Binding-site contacts:
Ligand atom C22 contacts residue PHE128 of chain 1.G at 3.5 Å (hydrophobic).
Ligand atom CL35 contacts residue PHE26 of chain 1.G at 3.5 Å.
Ligand atom C25 contacts residue LEU237 of chain 1.G at 3.6 Å (hydrophobic).
Ligand atom C32 contacts residue PHE55 of chain 1.G at 3.9 Å (hydrophobic).
Ligand atom CL35 contacts residue LEU100 of chain 1.G at 3.7 Å.
Ligand atom O21 contacts residue PHE128 of chain 1.G at 4.0 Å.
Ligand atom CL25 contacts residue LEU230 of chain 1.G at 3.8 Å.
Ligand atom C27 contacts residue TYR220 of chain 1.G at 3.7 Å (hydrophobic).
Ligand atom C24 contacts residue ASN59 of chain 1.G at 3.6 Å.
Ligand atom C1 contacts residue PHE132 of chain 1.G at 3.7 Å (hydrophobic).
Ligand atom CL35 contacts residue TYR118 of chain 1.G at 3.6 Å.
Ligand atom C36 contacts residue PHE111 of chain 1.G at 3.8 Å (hydrophobic).
Ligand atom N33 contacts residue PHE55 of chain 1.G at 4.0 Å.
Ligand atom C22 contacts residue TYR220 of chain 1.G at 3.6 Å (hydrophobic).
Ligand atom C2 contacts residue PHE128 of chain 1.G at 3.6 Å (hydrophobic).
Ligand atom C25 contacts residue LEU230 of chain 1.G at 3.9 Å (hydrophobic).
Ligand atom C26 contacts residue LEU224 of chain 1.G at 3.6 Å (hydrophobic).
Ligand atom N23 contacts residue PHE128 of chain 1.G at 3.8 Å.
Ligand atom C6 contacts residue ILE136 of chain 1.G at 3.5 Å (hydrophobic).
Ligand atom CL27 contacts residue TYR220 of chain 1.G at 3.6 Å.
Ligand atom C5 contacts residue TYR220 of chain 1.G at 4.0 Å (hydrophobic).
Ligand atom C6 contacts residue TYR220 of chain 1.G at 3.1 Å (hydrophobic).
Ligand atom C27 contacts residue PHE128 of chain 1.G at 3.6 Å (hydrophobic).
Ligand atom C36 contacts residue TYR118 of chain 1.G at 3.5 Å (hydrophobic).
Ligand atom O21 contacts residue PHE132 of chain 1.G at 3.2 Å.
Ligand atom O21 contacts residue TYR220 of chain 1.G at 3.5 Å.
Ligand atom CL25 contacts residue ALA56 of chain 1.G at 4.0 Å.
Ligand atom C3 contacts residue LEU133 of chain 1.G at 3.9 Å (hydrophobic).
Ligand atom C26 contacts residue LEU230 of chain 1.G at 3.6 Å (hydrophobic).
Ligand atom C1 contacts residue TYR220 of chain 1.G at 3.7 Å (hydrophobic).
Ligand atom C26 contacts residue PHE128 of chain 1.G at 4.0 Å (hydrophobic).
Ligand atom CL25 contacts residue THR234 of chain 1.G at 3.6 Å.
Ligand atom CL37 contacts residue PHE111 of chain 1.G at 3.4 Å.
Ligand atom CL25 contacts residue LEU237 of chain 1.G at 3.2 Å.
Ligand atom N23 contacts residue TYR220 of chain 1.G at 3.8 Å.
Ligand atom C5 contacts residue ILE136 of chain 1.G at 3.8 Å (hydrophobic).
Ligand atom CL27 contacts residue GLU223 of chain 1.G at 3.0 Å.
Ligand atom C24 contacts residue PHE128 of chain 1.G at 4.0 Å (hydrophobic).
Ligand atom CL35 contacts residue CYS113 of chain 1.G at 3.7 Å.
Ligand atom N23 contacts residue ASN59 of chain 1.G at 4.0 Å.

Sequence of chain 1.G:
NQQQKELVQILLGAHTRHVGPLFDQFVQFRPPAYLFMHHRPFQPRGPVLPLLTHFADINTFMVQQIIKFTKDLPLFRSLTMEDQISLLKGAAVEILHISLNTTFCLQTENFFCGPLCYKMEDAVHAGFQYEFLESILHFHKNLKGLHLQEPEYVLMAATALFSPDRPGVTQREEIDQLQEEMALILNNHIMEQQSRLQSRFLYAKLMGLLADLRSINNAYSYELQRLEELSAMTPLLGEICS

This small molecule binds to this protein.
Small molecule (SMILES): Clc1cnc(Oc2ccc(Oc3ncc(Cl)cc3Cl)cc2)c(Cl)c1